A protein and the small-molecule ligand that binds it are described below.
Small molecule (SMILES): Cc1ncc2n1-c1ccc(Cl)cc1C(c1ccccc1F)=NC2

Sequence of chain 2.B:
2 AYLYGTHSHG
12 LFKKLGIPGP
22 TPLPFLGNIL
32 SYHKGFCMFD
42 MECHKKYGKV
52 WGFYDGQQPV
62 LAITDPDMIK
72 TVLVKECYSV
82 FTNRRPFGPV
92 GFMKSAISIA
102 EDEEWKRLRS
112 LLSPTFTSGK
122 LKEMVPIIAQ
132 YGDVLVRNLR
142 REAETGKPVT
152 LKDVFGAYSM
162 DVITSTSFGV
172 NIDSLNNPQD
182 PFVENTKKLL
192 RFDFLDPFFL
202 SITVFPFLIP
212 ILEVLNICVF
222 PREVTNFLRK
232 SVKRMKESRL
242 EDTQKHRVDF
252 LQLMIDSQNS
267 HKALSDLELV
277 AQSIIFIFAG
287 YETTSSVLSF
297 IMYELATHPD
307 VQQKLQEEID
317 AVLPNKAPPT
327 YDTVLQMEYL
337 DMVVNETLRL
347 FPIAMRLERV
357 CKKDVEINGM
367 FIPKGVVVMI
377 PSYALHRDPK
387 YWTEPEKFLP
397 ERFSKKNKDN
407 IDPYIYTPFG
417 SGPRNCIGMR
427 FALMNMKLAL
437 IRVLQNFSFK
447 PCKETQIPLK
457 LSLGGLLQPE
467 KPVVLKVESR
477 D

Binding-site contacts:
Ligand atom CAA contacts residue SER99 of chain 2.B at 3.9 Å.
Ligand atom NAW contacts residue HEM1 of chain 2.F at 3.6 Å.
Ligand atom CAJ contacts residue SER99 of chain 2.B at 3.6 Å.
Ligand atom NAN contacts residue HEM1 of chain 2.F at 3.4 Å.
Ligand atom CLAC contacts residue ILE349 of chain 2.B at 3.7 Å.
Ligand atom CAF contacts residue ASP197 of chain 2.B at 3.8 Å.
Ligand atom CAS contacts residue HEM1 of chain 2.F at 3.8 Å.
Ligand atom CLAC contacts residue LEU462 of chain 2.B at 3.7 Å.
Ligand atom CAA contacts residue ALA285 of chain 2.B at 3.2 Å (hydrophobic).
Ligand atom NAW contacts residue LEU196 of chain 2.B at 3.5 Å.
Ligand atom CAV contacts residue HEM1 of chain 2.F at 3.7 Å.
Ligand atom CAK contacts residue ALA350 of chain 2.B at 3.8 Å (hydrophobic).
Ligand atom CAF contacts residue LEU196 of chain 2.B at 3.7 Å (hydrophobic).
Ligand atom NAN contacts residue LEU196 of chain 2.B at 3.2 Å.
Ligand atom CAS contacts residue LEU196 of chain 2.B at 3.8 Å (hydrophobic).
Ligand atom CAQ contacts residue LEU462 of chain 2.B at 3.7 Å (hydrophobic).
Ligand atom CAJ contacts residue HEM1 of chain 2.F at 3.8 Å.
Ligand atom CAD contacts residue LEU462 of chain 2.B at 3.9 Å (hydrophobic).
Ligand atom NAN contacts residue SER99 of chain 2.B at 2.7 Å (h-bond).
Ligand atom CAJ contacts residue LEU196 of chain 2.B at 3.6 Å (hydrophobic).
Ligand atom CLAC contacts residue HEM1 of chain 2.F at 4.0 Å.
Ligand atom CAL contacts residue ARG85 of chain 2.B at 3.5 Å.
Ligand atom CAF contacts residue LEU462 of chain 2.B at 3.6 Å (hydrophobic).
Ligand atom CAR contacts residue LEU196 of chain 2.B at 3.1 Å (hydrophobic).
Ligand atom CLAC contacts residue ALA350 of chain 2.B at 3.4 Å.
Ligand atom CAK contacts residue LEU462 of chain 2.B at 3.7 Å (hydrophobic).
Ligand atom CAQ contacts residue LEU196 of chain 2.B at 3.5 Å (hydrophobic).
Ligand atom CAD contacts residue LEU196 of chain 2.B at 3.9 Å (hydrophobic).
Ligand atom CAR contacts residue SER99 of chain 2.B at 3.7 Å.
Ligand atom CAP contacts residue HEM1 of chain 2.F at 3.8 Å.
Ligand atom CLAC contacts residue THR289 of chain 2.B at 3.4 Å.
Ligand atom CAJ contacts residue ARG85 of chain 2.B at 3.7 Å.
Ligand atom CAD contacts residue ASP197 of chain 2.B at 3.8 Å.
Ligand atom CAA contacts residue LEU196 of chain 2.B at 3.5 Å (hydrophobic).
Ligand atom CAH contacts residue HEM1 of chain 2.F at 3.2 Å.
Ligand atom CAL contacts residue HEM1 of chain 2.F at 3.8 Å.
Ligand atom CAR contacts residue HEM1 of chain 2.F at 3.6 Å.
Ligand atom CAA contacts residue HEM1 of chain 2.F at 3.8 Å.
Ligand atom FAB contacts residue LEU196 of chain 2.B at 3.0 Å.
Ligand atom CAI contacts residue HEM1 of chain 2.F at 3.1 Å.